Binding-site contacts:
Ligand atom C4 contacts residue ARG191 of chain 1.A at 3.5 Å.
Ligand atom C1 contacts residue PRO77 of chain 1.A at 3.6 Å (hydrophobic).
Ligand atom O1 contacts residue TYR169 of chain 1.A at 4.1 Å.
Ligand atom C3 contacts residue FE1 of chain 1.C at 2.5 Å.
Ligand atom C1 contacts residue GLY76 of chain 1.A at 3.5 Å.
Ligand atom O3 contacts residue CYS224 of chain 1.A at 3.2 Å (h-bond).
Ligand atom O1 contacts residue TYR134 of chain 1.A at 2.8 Å (h-bond).
Ligand atom C3 contacts residue PHE78 of chain 1.A at 4.0 Å (hydrophobic).
Ligand atom C4 contacts residue TYR169 of chain 1.A at 3.5 Å (hydrophobic).
Ligand atom C1 contacts residue ARG191 of chain 1.A at 4.0 Å.
Ligand atom C4 contacts residue FE1 of chain 1.C at 3.9 Å.
Ligand atom O3 contacts residue PRO77 of chain 1.A at 3.7 Å.
Ligand atom C1 contacts residue FE1 of chain 1.C at 4.1 Å.
Ligand atom O2 contacts residue HIS194 of chain 1.A at 3.2 Å (h-bond).
Ligand atom O1 contacts residue HIS194 of chain 1.A at 3.0 Å (h-bond).
Ligand atom C5 contacts residue ARG191 of chain 1.A at 3.6 Å.
Ligand atom O2 contacts residue ARG191 of chain 1.A at 3.4 Å (salt-bridge).
Ligand atom C3 contacts residue TYR134 of chain 1.A at 4.0 Å (hydrophobic).
Ligand atom C5 contacts residue CYS224 of chain 1.A at 3.9 Å (hydrophobic).
Ligand atom C2 contacts residue HIS194 of chain 1.A at 3.9 Å.
Ligand atom C4 contacts residue PHE78 of chain 1.A at 3.8 Å (hydrophobic).
Ligand atom O3 contacts residue ALA53 of chain 1.A at 3.8 Å.
Ligand atom O2 contacts residue GLY76 of chain 1.A at 4.1 Å.
Ligand atom C6 contacts residue CYS224 of chain 1.A at 3.6 Å (hydrophobic).
Ligand atom C2 contacts residue FE1 of chain 1.C at 2.7 Å.
Ligand atom O2 contacts residue HIS196 of chain 1.A at 2.2 Å.
Ligand atom C2 contacts residue ARG191 of chain 1.A at 3.5 Å.
Ligand atom O2 contacts residue FE1 of chain 1.C at 2.0 Å.
Ligand atom C6 contacts residue ARG191 of chain 1.A at 3.9 Å.
Ligand atom C3 contacts residue HIS194 of chain 1.A at 3.8 Å.
Ligand atom C2 contacts residue HIS196 of chain 1.A at 3.6 Å.
Ligand atom O2 contacts residue TYR134 of chain 1.A at 3.9 Å.
Ligand atom O3 contacts residue ASP52 of chain 1.A at 3.9 Å.
Ligand atom O1 contacts residue HIS196 of chain 1.A at 3.7 Å.
Ligand atom C5 contacts residue LEU49 of chain 1.A at 3.9 Å (hydrophobic).
Ligand atom C3 contacts residue ARG191 of chain 1.A at 3.6 Å.
Ligand atom C2 contacts residue GLY76 of chain 1.A at 4.1 Å.
Ligand atom O1 contacts residue PHE78 of chain 1.A at 3.9 Å.
Ligand atom O1 contacts residue FE1 of chain 1.C at 1.7 Å.
Ligand atom C6 contacts residue PRO77 of chain 1.A at 3.6 Å (hydrophobic).

Sequence of chain 1.A:
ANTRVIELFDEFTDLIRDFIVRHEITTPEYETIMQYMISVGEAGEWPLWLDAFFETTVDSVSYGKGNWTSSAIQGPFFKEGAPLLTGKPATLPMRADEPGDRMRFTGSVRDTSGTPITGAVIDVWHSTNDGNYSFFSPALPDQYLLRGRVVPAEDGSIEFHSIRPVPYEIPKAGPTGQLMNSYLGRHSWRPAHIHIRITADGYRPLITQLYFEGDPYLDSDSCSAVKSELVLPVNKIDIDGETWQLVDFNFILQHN

A protein and the small-molecule ligand that binds it are described below.
Small molecule (SMILES): Oc1ccc(O)c(O)c1